The protein below binds the small molecule below.
Small molecule (SMILES): Cc1cccc(O)c1

Binding-site contacts:
Ligand atom O1 contacts residue ILE10 of chain 1.C at 3.6 Å.
Ligand atom O1 contacts residue VAL2 of chain 3.D at 4.2 Å.
Ligand atom C6 contacts residue LEU11 of chain 1.D at 3.5 Å (hydrophobic).
Ligand atom C2 contacts residue LEU11 of chain 1.D at 4.1 Å (hydrophobic).
Ligand atom C1 contacts residue CYS11 of chain 1.C at 4.1 Å (hydrophobic).
Ligand atom C5 contacts residue LEU11 of chain 1.D at 3.5 Å (hydrophobic).
Ligand atom O1 contacts residue CYS11 of chain 1.C at 3.0 Å (h-bond).
Ligand atom C6 contacts residue CYS7 of chain 1.D at 4.0 Å (hydrophobic).
Ligand atom C3 contacts residue HIS5 of chain 3.D at 3.8 Å.
Ligand atom C2 contacts residue CYS11 of chain 1.C at 3.9 Å (hydrophobic).
Ligand atom C4 contacts residue HIS10 of chain 1.D at 4.2 Å.
Ligand atom O1 contacts residue LEU11 of chain 1.D at 4.4 Å.
Ligand atom C1 contacts residue CYS6 of chain 1.C at 3.3 Å (hydrophobic).
Ligand atom C5 contacts residue HIS5 of chain 3.D at 4.2 Å.
Ligand atom C6 contacts residue VAL2 of chain 3.D at 4.1 Å (hydrophobic).
Ligand atom C1 contacts residue LEU11 of chain 1.D at 3.7 Å (hydrophobic).
Ligand atom C4 contacts residue HIS5 of chain 3.D at 3.7 Å.
Ligand atom O1 contacts residue CYS6 of chain 1.C at 2.6 Å (h-bond).
Ligand atom C7 contacts residue LEU16 of chain 1.C at 3.9 Å (hydrophobic).
Ligand atom C4 contacts residue LEU11 of chain 1.D at 3.8 Å (hydrophobic).
Ligand atom C5 contacts residue HIS10 of chain 1.D at 4.2 Å.
Ligand atom C6 contacts residue CYS6 of chain 1.C at 3.2 Å (hydrophobic).
Ligand atom C5 contacts residue CYS7 of chain 1.D at 4.2 Å (hydrophobic).
Ligand atom C7 contacts residue HIS5 of chain 3.D at 3.6 Å.
Ligand atom C7 contacts residue ALA14 of chain 1.D at 3.7 Å (hydrophobic).
Ligand atom C3 contacts residue LEU11 of chain 1.D at 4.1 Å (hydrophobic).
Ligand atom O1 contacts residue SER9 of chain 1.C at 3.9 Å.

Sequence of chain 1.D:
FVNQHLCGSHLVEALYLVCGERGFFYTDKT

Sequence of chain 3.D:
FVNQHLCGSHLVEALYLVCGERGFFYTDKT

Sequence of chain 1.C:
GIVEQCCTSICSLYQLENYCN